Binding-site contacts:
Ligand atom C8 contacts residue LYS181 of chain 36.K at 4.3 Å.
Ligand atom O7 contacts residue LYS181 of chain 36.K at 4.3 Å.
Ligand atom C5 contacts residue ASN259 of chain 36.L at 3.7 Å.
Ligand atom N2 contacts residue ASN259 of chain 36.L at 2.9 Å (h-bond).
Ligand atom C3 contacts residue ASN259 of chain 36.L at 3.8 Å.
Ligand atom O7 contacts residue THR116 of chain 36.K at 3.9 Å.
Ligand atom C2 contacts residue ASN259 of chain 36.L at 2.4 Å.
Ligand atom O7 contacts residue ASN259 of chain 36.L at 2.9 Å (h-bond).
Ligand atom O6 contacts residue ASN259 of chain 36.L at 4.2 Å.
Ligand atom C1 contacts residue ASN259 of chain 36.L at 1.4 Å.
Ligand atom O5 contacts residue ASN259 of chain 36.L at 2.3 Å (h-bond).
Ligand atom C4 contacts residue ASN259 of chain 36.L at 4.2 Å.
Ligand atom C7 contacts residue ASN259 of chain 36.L at 3.1 Å.
Ligand atom C8 contacts residue ASN259 of chain 36.L at 4.4 Å.

The protein below binds the small molecule below.
Small molecule (SMILES): CC(=O)N[C@@H]1[C@@H](O)[C@H](O)[C@@H](CO)O[C@H]1O

Sequence of chain 36.K:
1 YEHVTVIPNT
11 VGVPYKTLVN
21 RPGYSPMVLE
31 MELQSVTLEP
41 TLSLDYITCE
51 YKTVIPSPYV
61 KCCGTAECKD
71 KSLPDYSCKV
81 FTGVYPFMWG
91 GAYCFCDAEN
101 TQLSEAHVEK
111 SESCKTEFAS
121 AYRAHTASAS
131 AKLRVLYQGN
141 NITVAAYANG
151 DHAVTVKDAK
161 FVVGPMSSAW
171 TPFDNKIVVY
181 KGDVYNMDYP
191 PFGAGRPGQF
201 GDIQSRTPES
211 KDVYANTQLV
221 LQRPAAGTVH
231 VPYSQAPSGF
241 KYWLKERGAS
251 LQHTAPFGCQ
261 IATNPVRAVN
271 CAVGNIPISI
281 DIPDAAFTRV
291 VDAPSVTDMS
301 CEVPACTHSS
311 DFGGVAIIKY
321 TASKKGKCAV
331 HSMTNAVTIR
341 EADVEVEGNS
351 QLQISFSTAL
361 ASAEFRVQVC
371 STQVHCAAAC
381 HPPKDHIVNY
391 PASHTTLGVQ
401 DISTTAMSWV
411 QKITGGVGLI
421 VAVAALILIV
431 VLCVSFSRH

Sequence of chain 36.L:
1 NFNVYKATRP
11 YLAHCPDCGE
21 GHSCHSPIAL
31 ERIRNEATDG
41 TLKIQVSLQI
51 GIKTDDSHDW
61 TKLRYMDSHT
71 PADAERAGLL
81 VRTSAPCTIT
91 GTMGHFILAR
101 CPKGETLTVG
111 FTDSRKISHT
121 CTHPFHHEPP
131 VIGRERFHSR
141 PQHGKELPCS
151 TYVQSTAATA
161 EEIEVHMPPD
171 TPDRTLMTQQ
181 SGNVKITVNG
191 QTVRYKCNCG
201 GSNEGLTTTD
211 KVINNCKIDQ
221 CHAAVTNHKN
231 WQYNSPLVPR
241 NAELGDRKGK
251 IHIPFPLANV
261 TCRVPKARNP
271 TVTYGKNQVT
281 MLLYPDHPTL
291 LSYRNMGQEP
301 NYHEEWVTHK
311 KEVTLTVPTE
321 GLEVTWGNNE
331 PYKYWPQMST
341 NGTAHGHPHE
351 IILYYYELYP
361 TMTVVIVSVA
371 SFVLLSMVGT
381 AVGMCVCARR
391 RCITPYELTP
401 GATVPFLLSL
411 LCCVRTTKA